Binding-site contacts:
Ligand atom O contacts residue ARG50 of chain 40.A at 3.6 Å.
Ligand atom CB contacts residue ASP258 of chain 40.A at 3.5 Å.
Ligand atom C contacts residue ASP258 of chain 40.A at 3.6 Å.
Ligand atom O contacts residue ARG43 of chain 40.A at 3.0 Å (salt-bridge).
Ligand atom CA contacts residue ASP258 of chain 40.A at 3.5 Å.
Ligand atom CD2 contacts residue ASP258 of chain 40.A at 3.5 Å.
Ligand atom C contacts residue ARG49 of chain 40.A at 3.4 Å.
Ligand atom C contacts residue ILE39 of chain 40.A at 3.6 Å (hydrophobic).
Ligand atom OG1 contacts residue ILE39 of chain 40.A at 3.5 Å.
Ligand atom CG2 contacts residue MET259 of chain 40.A at 3.7 Å (hydrophobic).
Ligand atom N contacts residue ILE39 of chain 40.A at 3.7 Å.
Ligand atom C contacts residue ASP258 of chain 40.A at 3.7 Å.
Ligand atom NH1 contacts residue THR246 of chain 40.A at 3.0 Å (h-bond).
Ligand atom N contacts residue ASP258 of chain 40.A at 2.8 Å (salt-bridge).
Ligand atom CA contacts residue ARG50 of chain 40.A at 3.5 Å.
Ligand atom CB contacts residue MET259 of chain 40.A at 3.8 Å (hydrophobic).
Ligand atom N contacts residue ARG49 of chain 40.A at 3.6 Å.
Ligand atom OG1 contacts residue ASP258 of chain 40.A at 3.3 Å.
Ligand atom CB contacts residue ARG50 of chain 40.A at 3.7 Å.
Ligand atom NH2 contacts residue ARG50 of chain 40.A at 3.3 Å (salt-bridge).
Ligand atom CA contacts residue ARG49 of chain 40.A at 3.5 Å.
Ligand atom NE contacts residue ASP53 of chain 40.A at 3.7 Å.
Ligand atom NH1 contacts residue ASP228 of chain 40.A at 2.7 Å (salt-bridge).
Ligand atom CA contacts residue ASP258 of chain 40.A at 3.7 Å.
Ligand atom O contacts residue ARG49 of chain 40.A at 3.1 Å (salt-bridge).
Ligand atom CB contacts residue ILE39 of chain 40.A at 3.6 Å (hydrophobic).
Ligand atom N contacts residue ASP258 of chain 40.A at 3.0 Å (salt-bridge).
Ligand atom N contacts residue ASP258 of chain 40.A at 2.9 Å (salt-bridge).
Ligand atom CD contacts residue LEU52 of chain 40.A at 3.5 Å (hydrophobic).
Ligand atom CD2 contacts residue ARG43 of chain 40.A at 3.7 Å.
Ligand atom N contacts residue ARG49 of chain 40.A at 3.0 Å (salt-bridge).
Ligand atom CB contacts residue ARG49 of chain 40.A at 3.5 Å.
Ligand atom CA contacts residue ASP258 of chain 40.A at 3.7 Å.
Ligand atom CB contacts residue ASP258 of chain 40.A at 3.7 Å.
Ligand atom CD contacts residue ARG50 of chain 40.A at 3.6 Å.
Ligand atom OG1 contacts residue MET259 of chain 40.A at 2.8 Å (h-bond).
Ligand atom CG2 contacts residue ALA42 of chain 40.A at 3.7 Å (hydrophobic).
Ligand atom N contacts residue ARG49 of chain 40.A at 3.6 Å.
Ligand atom O contacts residue ARG43 of chain 40.A at 3.1 Å (salt-bridge).
Ligand atom O contacts residue ILE39 of chain 40.A at 3.6 Å.

Sequence of chain 40.A:
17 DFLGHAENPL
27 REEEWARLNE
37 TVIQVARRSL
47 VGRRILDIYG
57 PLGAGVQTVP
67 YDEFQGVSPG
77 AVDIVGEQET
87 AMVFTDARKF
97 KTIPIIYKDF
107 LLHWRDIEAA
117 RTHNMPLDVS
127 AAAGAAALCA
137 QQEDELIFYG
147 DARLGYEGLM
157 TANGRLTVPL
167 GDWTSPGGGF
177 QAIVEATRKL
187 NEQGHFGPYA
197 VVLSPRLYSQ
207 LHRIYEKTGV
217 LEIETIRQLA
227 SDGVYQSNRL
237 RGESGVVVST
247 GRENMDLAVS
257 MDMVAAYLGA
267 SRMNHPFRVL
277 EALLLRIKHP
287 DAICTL

This protein binds this small molecule.
Small molecule (SMILES): CC(C)C[C@H](NC(=O)CN)C(=O)N[C@H](C(=O)N[C@H](C(=O)NCC(=O)N[C@@H](CO)C(=O)N[C@@H](CC(C)C)C(=O)N[C@@H](CCCN=C(N)N)C(=O)NCC=O)C(C)C)[C@@H](C)O